Binding-site contacts:
Ligand atom P contacts residue ALA215 of chain 1.A at 3.7 Å.
Ligand atom O3P contacts residue ILE219 of chain 1.A at 3.0 Å (h-bond).
Ligand atom P contacts residue GLY220 of chain 1.A at 3.7 Å.
Ligand atom O2P contacts residue ALA215 of chain 1.A at 3.5 Å.
Ligand atom CD1 contacts residue ALA217 of chain 1.A at 3.6 Å (hydrophobic).
Ligand atom O1P contacts residue ARG221 of chain 1.A at 2.8 Å (salt-bridge).
Ligand atom O contacts residue TYR46 of chain 1.A at 3.6 Å.
Ligand atom CE1 contacts residue ILE219 of chain 1.A at 3.7 Å (hydrophobic).
Ligand atom O1P contacts residue ALA215 of chain 1.A at 3.4 Å.
Ligand atom CA contacts residue ASP48 of chain 1.A at 3.7 Å.
Ligand atom CD2 contacts residue ASP48 of chain 1.A at 3.7 Å.
Ligand atom O3P contacts residue GLY220 of chain 1.A at 2.8 Å (h-bond).
Ligand atom N contacts residue ASP48 of chain 1.A at 3.2 Å (salt-bridge).
Ligand atom CD2 contacts residue ALA217 of chain 1.A at 3.3 Å (hydrophobic).
Ligand atom O1P contacts residue ALA217 of chain 1.A at 3.0 Å (h-bond).
Ligand atom CG contacts residue ARG47 of chain 1.A at 3.5 Å.
Ligand atom CG contacts residue ALA217 of chain 1.A at 3.4 Å (hydrophobic).
Ligand atom P contacts residue ARG47 of chain 1.A at 3.6 Å.
Ligand atom CB contacts residue ASP48 of chain 1.A at 3.7 Å.
Ligand atom O3P contacts residue GLY218 of chain 1.A at 3.1 Å (h-bond).
Ligand atom P contacts residue ARG221 of chain 1.A at 3.7 Å.
Ligand atom O3P contacts residue ARG47 of chain 1.A at 3.2 Å (salt-bridge).
Ligand atom CE2 contacts residue ALA217 of chain 1.A at 3.4 Å (hydrophobic).
Ligand atom N contacts residue ASP48 of chain 1.A at 3.0 Å (salt-bridge).
Ligand atom CB contacts residue TYR46 of chain 1.A at 3.8 Å (hydrophobic).
Ligand atom O1P contacts residue SER216 of chain 1.A at 2.9 Å (h-bond).
Ligand atom N contacts residue TYR46 of chain 1.A at 3.5 Å.
Ligand atom CD1 contacts residue ILE219 of chain 1.A at 3.8 Å (hydrophobic).
Ligand atom O contacts residue PHE182 of chain 1.A at 3.0 Å.
Ligand atom O contacts residue ARG47 of chain 1.A at 3.1 Å (salt-bridge).
Ligand atom C contacts residue TYR46 of chain 1.A at 3.7 Å (hydrophobic).
Ligand atom O2P contacts residue ARG221 of chain 1.A at 2.8 Å (salt-bridge).
Ligand atom CE1 contacts residue ALA217 of chain 1.A at 3.7 Å (hydrophobic).
Ligand atom CD2 contacts residue TYR46 of chain 1.A at 3.5 Å (hydrophobic).
Ligand atom CE1 contacts residue PHE182 of chain 1.A at 3.7 Å (hydrophobic).
Ligand atom CZ contacts residue ALA217 of chain 1.A at 3.6 Å (hydrophobic).
Ligand atom OH contacts residue ARG47 of chain 1.A at 3.4 Å (salt-bridge).
Ligand atom O2P contacts residue GLY220 of chain 1.A at 3.5 Å.
Ligand atom O2P contacts residue ARG47 of chain 1.A at 2.7 Å (salt-bridge).
Ligand atom O3P contacts residue ALA217 of chain 1.A at 3.6 Å.

This protein binds this small molecule.
Small molecule (SMILES): C[C@H](N)C(=O)N[C@@H](CCC(=O)O)C(=O)N[C@@H](Cc1ccc(OP(=O)(O)O)cc1)C(=O)N[C@@H](Cc1ccc(OP(=O)(O)O)cc1)C(=O)N[C@@H](C)C(=O)N[C@@H](C)C=O

Sequence of chain 1.A:
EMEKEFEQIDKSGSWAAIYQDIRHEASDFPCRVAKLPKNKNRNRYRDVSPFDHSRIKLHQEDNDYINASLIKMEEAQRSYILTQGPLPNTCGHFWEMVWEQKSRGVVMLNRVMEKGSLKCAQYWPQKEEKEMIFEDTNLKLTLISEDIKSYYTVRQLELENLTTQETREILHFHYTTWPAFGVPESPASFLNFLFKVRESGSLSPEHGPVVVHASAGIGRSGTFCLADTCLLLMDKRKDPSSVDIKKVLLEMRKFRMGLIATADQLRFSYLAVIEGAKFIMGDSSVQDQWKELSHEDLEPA